Binding-site contacts:
Ligand atom C4' contacts residue GLY379 of chain 1.C at 3.7 Å.
Ligand atom O3' contacts residue GLY379 of chain 1.C at 3.2 Å (h-bond).
Ligand atom O2G contacts residue SER482 of chain 1.D at 2.5 Å (h-bond).
Ligand atom O2A contacts residue THR384 of chain 1.C at 3.3 Å (h-bond).
Ligand atom O2A contacts residue LYS382 of chain 1.C at 3.4 Å (salt-bridge).
Ligand atom O2G contacts residue GLY379 of chain 1.C at 3.5 Å (h-bond).
Ligand atom O1B contacts residue SER380 of chain 1.C at 2.9 Å (h-bond).
Ligand atom PA contacts residue SER380 of chain 1.C at 3.6 Å.
Ligand atom O5' contacts residue THR384 of chain 1.C at 3.5 Å (h-bond).
Ligand atom C5 contacts residue LEU480 of chain 1.D at 3.4 Å (hydrophobic).
Ligand atom O1G contacts residue SER482 of chain 1.D at 2.8 Å (h-bond).
Ligand atom O2A contacts residue SER380 of chain 1.C at 2.4 Å (h-bond).
Ligand atom O1B contacts residue LYS382 of chain 1.C at 2.6 Å (salt-bridge).
Ligand atom O3A contacts residue SER383 of chain 1.C at 3.7 Å.
Ligand atom O1A contacts residue THR384 of chain 1.C at 2.6 Å (h-bond).
Ligand atom N9 contacts residue TYR351 of chain 1.C at 3.7 Å.
Ligand atom N1 contacts residue LEU480 of chain 1.D at 3.6 Å.
Ligand atom O3A contacts residue SER482 of chain 1.D at 3.6 Å.
Ligand atom PG contacts residue LYS382 of chain 1.C at 3.6 Å.
Ligand atom O1A contacts residue SER383 of chain 1.C at 2.8 Å.
Ligand atom C6 contacts residue LEU480 of chain 1.D at 3.3 Å (hydrophobic).
Ligand atom PG contacts residue SER482 of chain 1.D at 3.0 Å.
Ligand atom C5' contacts residue SER482 of chain 1.D at 3.6 Å.
Ligand atom C4 contacts residue TYR351 of chain 1.C at 3.6 Å (hydrophobic).
Ligand atom N6 contacts residue LEU480 of chain 1.D at 3.0 Å.
Ligand atom PA contacts residue THR384 of chain 1.C at 3.4 Å.
Ligand atom PB contacts residue LYS382 of chain 1.C at 3.4 Å.
Ligand atom O2B contacts residue SER383 of chain 1.C at 2.1 Å (h-bond).
Ligand atom O2A contacts residue GLY381 of chain 1.C at 3.0 Å.
Ligand atom O1G contacts residue GLY484 of chain 1.D at 3.6 Å.
Ligand atom O2G contacts residue SER378 of chain 1.C at 2.7 Å (h-bond).
Ligand atom N3B contacts residue LYS382 of chain 1.C at 3.0 Å (salt-bridge).
Ligand atom N3B contacts residue SER482 of chain 1.D at 3.2 Å (h-bond).
Ligand atom O3G contacts residue LYS382 of chain 1.C at 3.0 Å (salt-bridge).
Ligand atom C3' contacts residue GLY379 of chain 1.C at 3.5 Å.
Ligand atom O1B contacts residue SER383 of chain 1.C at 2.8 Å (h-bond).
Ligand atom PB contacts residue SER383 of chain 1.C at 3.3 Å.
Ligand atom N7 contacts residue LEU480 of chain 1.D at 3.6 Å.
Ligand atom O3G contacts residue HIS537 of chain 1.C at 3.5 Å (h-bond).
Ligand atom N7 contacts residue LEU481 of chain 1.D at 3.6 Å.

Sequence of chain 1.D:
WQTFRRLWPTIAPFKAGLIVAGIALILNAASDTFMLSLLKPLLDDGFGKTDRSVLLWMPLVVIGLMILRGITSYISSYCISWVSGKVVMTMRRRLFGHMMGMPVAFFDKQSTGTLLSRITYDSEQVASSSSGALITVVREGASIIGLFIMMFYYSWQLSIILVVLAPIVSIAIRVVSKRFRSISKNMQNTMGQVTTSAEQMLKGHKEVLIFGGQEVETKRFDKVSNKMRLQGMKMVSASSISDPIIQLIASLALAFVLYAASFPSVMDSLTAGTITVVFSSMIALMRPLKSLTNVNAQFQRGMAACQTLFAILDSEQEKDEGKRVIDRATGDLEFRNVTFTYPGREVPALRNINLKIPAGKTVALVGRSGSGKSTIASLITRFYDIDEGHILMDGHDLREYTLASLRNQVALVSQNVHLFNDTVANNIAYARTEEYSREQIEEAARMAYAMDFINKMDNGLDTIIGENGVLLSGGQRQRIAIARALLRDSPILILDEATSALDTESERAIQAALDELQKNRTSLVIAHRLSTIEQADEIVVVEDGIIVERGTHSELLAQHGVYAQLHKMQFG

The small molecule below binds the protein below.
Small molecule (SMILES): Nc1ncnc2c1ncn2[C@@H]1O[C@H](CO[P](=O)(O)O[P](=O)(O)NP(=O)(O)O)[C@@H](O)[C@H]1O

Sequence of chain 1.C:
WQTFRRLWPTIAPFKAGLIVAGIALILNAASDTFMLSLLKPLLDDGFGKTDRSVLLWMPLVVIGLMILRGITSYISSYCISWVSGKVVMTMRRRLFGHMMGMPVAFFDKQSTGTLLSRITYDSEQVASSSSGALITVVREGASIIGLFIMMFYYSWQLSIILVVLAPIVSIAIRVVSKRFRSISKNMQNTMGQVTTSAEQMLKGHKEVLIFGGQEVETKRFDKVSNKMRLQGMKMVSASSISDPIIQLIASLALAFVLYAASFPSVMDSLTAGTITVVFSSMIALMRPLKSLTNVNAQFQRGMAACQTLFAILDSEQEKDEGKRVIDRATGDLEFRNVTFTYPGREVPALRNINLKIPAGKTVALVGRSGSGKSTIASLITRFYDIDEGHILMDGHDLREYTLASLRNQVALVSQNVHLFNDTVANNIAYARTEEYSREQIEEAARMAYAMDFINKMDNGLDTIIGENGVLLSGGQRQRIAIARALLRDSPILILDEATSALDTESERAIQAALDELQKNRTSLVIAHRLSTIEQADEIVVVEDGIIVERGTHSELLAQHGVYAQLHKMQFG